Sequence of chain 1.B:
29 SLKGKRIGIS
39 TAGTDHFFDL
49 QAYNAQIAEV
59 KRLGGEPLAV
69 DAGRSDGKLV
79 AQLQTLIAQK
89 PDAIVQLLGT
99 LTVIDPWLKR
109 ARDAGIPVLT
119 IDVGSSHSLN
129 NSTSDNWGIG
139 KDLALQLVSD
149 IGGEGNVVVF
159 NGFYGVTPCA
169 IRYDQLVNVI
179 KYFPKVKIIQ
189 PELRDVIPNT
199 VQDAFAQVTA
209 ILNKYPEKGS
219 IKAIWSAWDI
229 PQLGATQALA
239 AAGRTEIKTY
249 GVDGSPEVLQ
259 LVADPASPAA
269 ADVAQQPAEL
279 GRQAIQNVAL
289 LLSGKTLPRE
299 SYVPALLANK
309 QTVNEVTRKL

A protein and the small-molecule ligand that binds it are described below.
Small molecule (SMILES): OC[C@@H](O)[C@@H](O)[C@@H](O)[C@@H](O)CO

Binding-site contacts:
Ligand atom OAE contacts residue HIS44 of chain 1.B at 3.0 Å (h-bond).
Ligand atom CAK contacts residue LEU96 of chain 1.B at 3.5 Å (hydrophobic).
Ligand atom CAL contacts residue LEU96 of chain 1.B at 4.0 Å (hydrophobic).
Ligand atom OAF contacts residue PHE46 of chain 1.B at 3.8 Å.
Ligand atom OAF contacts residue ASP251 of chain 1.B at 2.6 Å (salt-bridge).
Ligand atom OAB contacts residue ASP120 of chain 1.B at 2.5 Å (salt-bridge).
Ligand atom OAC contacts residue TRP226 of chain 1.B at 3.5 Å.
Ligand atom CAI contacts residue TRP226 of chain 1.B at 3.7 Å (hydrophobic).
Ligand atom OAA contacts residue CYS167 of chain 1.B at 3.7 Å.
Ligand atom CAL contacts residue ASP47 of chain 1.B at 3.5 Å.
Ligand atom OAE contacts residue ASP47 of chain 1.B at 2.6 Å (salt-bridge).
Ligand atom OAF contacts residue TRP226 of chain 1.B at 3.6 Å.
Ligand atom OAF contacts residue HIS44 of chain 1.B at 2.7 Å (h-bond).
Ligand atom CAH contacts residue GLN273 of chain 1.B at 3.9 Å.
Ligand atom CAL contacts residue HIS44 of chain 1.B at 3.5 Å.
Ligand atom OAA contacts residue LEU96 of chain 1.B at 4.0 Å.
Ligand atom CAL contacts residue PHE46 of chain 1.B at 3.7 Å (hydrophobic).
Ligand atom OAD contacts residue TRP226 of chain 1.B at 3.6 Å.
Ligand atom OAA contacts residue VAL164 of chain 1.B at 3.7 Å.
Ligand atom CAK contacts residue ASP47 of chain 1.B at 3.5 Å.
Ligand atom CAL contacts residue ASP251 of chain 1.B at 3.6 Å.
Ligand atom OAC contacts residue ARG170 of chain 1.B at 4.1 Å.
Ligand atom CAK contacts residue HIS44 of chain 1.B at 3.8 Å.
Ligand atom OAF contacts residue ASP47 of chain 1.B at 3.9 Å.
Ligand atom OAE contacts residue LEU96 of chain 1.B at 3.3 Å.
Ligand atom CAH contacts residue ARG170 of chain 1.B at 3.9 Å.
Ligand atom OAB contacts residue GLN273 of chain 1.B at 3.0 Å (h-bond).
Ligand atom OAE contacts residue ARG72 of chain 1.B at 3.2 Å (salt-bridge).
Ligand atom CAH contacts residue ASP120 of chain 1.B at 3.1 Å.
Ligand atom CAJ contacts residue GLN273 of chain 1.B at 3.8 Å.
Ligand atom OAD contacts residue ASP251 of chain 1.B at 2.6 Å (salt-bridge).
Ligand atom OAC contacts residue CYS167 of chain 1.B at 3.3 Å (h-bond).
Ligand atom OAB contacts residue PHE46 of chain 1.B at 3.5 Å.
Ligand atom OAD contacts residue GLN273 of chain 1.B at 3.6 Å.
Ligand atom CAJ contacts residue ASP251 of chain 1.B at 3.2 Å.
Ligand atom CAJ contacts residue PHE46 of chain 1.B at 3.7 Å (hydrophobic).
Ligand atom OAB contacts residue ARG170 of chain 1.B at 2.9 Å (salt-bridge).
Ligand atom CAH contacts residue PHE46 of chain 1.B at 3.8 Å (hydrophobic).
Ligand atom CAH contacts residue LEU96 of chain 1.B at 4.0 Å (hydrophobic).
Ligand atom OAD contacts residue ARG170 of chain 1.B at 3.0 Å (salt-bridge).